Sequence of chain 1.A:
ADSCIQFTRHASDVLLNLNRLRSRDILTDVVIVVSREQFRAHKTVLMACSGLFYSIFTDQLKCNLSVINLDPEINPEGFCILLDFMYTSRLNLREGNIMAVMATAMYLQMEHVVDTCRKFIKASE

Sequence of chain 2.A:
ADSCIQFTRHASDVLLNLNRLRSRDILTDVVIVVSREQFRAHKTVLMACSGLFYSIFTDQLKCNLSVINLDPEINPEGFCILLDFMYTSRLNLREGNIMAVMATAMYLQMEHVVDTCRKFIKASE

A protein and the small-molecule ligand that binds it are described below.
Small molecule (SMILES): CC[C@H](C)[C@H](NC(=O)[C@@H](NC(=O)[C@H](CC1=c2ccccc2=NC1)NC(C)=O)C(C)C)C(=O)N1CCC[C@H]1C(N)=O

Binding-site contacts:
Ligand atom CZ3 contacts residue PHE10 of chain 1.A at 3.8 Å (hydrophobic).
Ligand atom O contacts residue ILE8 of chain 1.A at 3.5 Å.
Ligand atom CD2 contacts residue PHE10 of chain 1.A at 3.8 Å (hydrophobic).
Ligand atom CA contacts residue PHE10 of chain 1.A at 4.0 Å (hydrophobic).
Ligand atom NE1 contacts residue HIS115 of chain 2.A at 3.7 Å.
Ligand atom CZ3 contacts residue ILE8 of chain 1.A at 3.9 Å (hydrophobic).
Ligand atom O contacts residue THR11 of chain 1.A at 3.1 Å (h-bond).
Ligand atom CZ2 contacts residue THR119 of chain 2.A at 3.8 Å.
Ligand atom CB contacts residue ARG93 of chain 2.A at 3.7 Å.
Ligand atom CG contacts residue CYS7 of chain 1.A at 3.8 Å (hydrophobic).
Ligand atom CE2 contacts residue THR119 of chain 2.A at 3.8 Å.
Ligand atom CG2 contacts residue THR11 of chain 1.A at 3.9 Å.
Ligand atom CZ2 contacts residue HIS115 of chain 2.A at 3.9 Å.
Ligand atom CD contacts residue CYS7 of chain 1.A at 3.3 Å (hydrophobic).
Ligand atom CE3 contacts residue PHE10 of chain 1.A at 3.6 Å (hydrophobic).
Ligand atom NE1 contacts residue THR119 of chain 2.A at 3.7 Å.
Ligand atom O contacts residue GLN9 of chain 1.A at 2.9 Å (h-bond).
Ligand atom CE3 contacts residue ILE8 of chain 1.A at 3.5 Å (hydrophobic).
Ligand atom CB contacts residue GLN9 of chain 1.A at 3.6 Å.
Ligand atom N contacts residue GLN9 of chain 1.A at 2.9 Å (h-bond).
Ligand atom CH2 contacts residue LEU94 of chain 2.A at 3.9 Å (hydrophobic).
Ligand atom CH2 contacts residue PHE10 of chain 1.A at 3.8 Å (hydrophobic).
Ligand atom CZ3 contacts residue LEU94 of chain 2.A at 3.9 Å (hydrophobic).
Ligand atom CA contacts residue GLN9 of chain 1.A at 3.9 Å.
Ligand atom O contacts residue GLN9 of chain 1.A at 3.8 Å.
Ligand atom C contacts residue GLN9 of chain 1.A at 3.5 Å.
Ligand atom CH2 contacts residue PHE88 of chain 2.A at 3.5 Å (hydrophobic).
Ligand atom CG2 contacts residue GLN9 of chain 1.A at 3.7 Å.
Ligand atom CZ3 contacts residue PHE88 of chain 2.A at 3.8 Å (hydrophobic).
Ligand atom CE3 contacts residue GLN9 of chain 1.A at 3.6 Å.
Ligand atom CG1 contacts residue THR11 of chain 1.A at 3.7 Å.
Ligand atom CE2 contacts residue PHE10 of chain 1.A at 3.4 Å (hydrophobic).
Ligand atom CZ2 contacts residue PHE10 of chain 1.A at 3.9 Å (hydrophobic).
Ligand atom CD1 contacts residue THR119 of chain 2.A at 3.9 Å.
Ligand atom C contacts residue PHE10 of chain 1.A at 3.7 Å (hydrophobic).
Ligand atom CG contacts residue GLN9 of chain 1.A at 4.0 Å.
Ligand atom CD1 contacts residue PHE10 of chain 1.A at 3.8 Å (hydrophobic).
Ligand atom NE1 contacts residue PHE10 of chain 1.A at 3.4 Å.
Ligand atom CA contacts residue GLN9 of chain 1.A at 3.2 Å.
Ligand atom O contacts residue PHE10 of chain 1.A at 3.4 Å.